Sequence of chain 1.C:
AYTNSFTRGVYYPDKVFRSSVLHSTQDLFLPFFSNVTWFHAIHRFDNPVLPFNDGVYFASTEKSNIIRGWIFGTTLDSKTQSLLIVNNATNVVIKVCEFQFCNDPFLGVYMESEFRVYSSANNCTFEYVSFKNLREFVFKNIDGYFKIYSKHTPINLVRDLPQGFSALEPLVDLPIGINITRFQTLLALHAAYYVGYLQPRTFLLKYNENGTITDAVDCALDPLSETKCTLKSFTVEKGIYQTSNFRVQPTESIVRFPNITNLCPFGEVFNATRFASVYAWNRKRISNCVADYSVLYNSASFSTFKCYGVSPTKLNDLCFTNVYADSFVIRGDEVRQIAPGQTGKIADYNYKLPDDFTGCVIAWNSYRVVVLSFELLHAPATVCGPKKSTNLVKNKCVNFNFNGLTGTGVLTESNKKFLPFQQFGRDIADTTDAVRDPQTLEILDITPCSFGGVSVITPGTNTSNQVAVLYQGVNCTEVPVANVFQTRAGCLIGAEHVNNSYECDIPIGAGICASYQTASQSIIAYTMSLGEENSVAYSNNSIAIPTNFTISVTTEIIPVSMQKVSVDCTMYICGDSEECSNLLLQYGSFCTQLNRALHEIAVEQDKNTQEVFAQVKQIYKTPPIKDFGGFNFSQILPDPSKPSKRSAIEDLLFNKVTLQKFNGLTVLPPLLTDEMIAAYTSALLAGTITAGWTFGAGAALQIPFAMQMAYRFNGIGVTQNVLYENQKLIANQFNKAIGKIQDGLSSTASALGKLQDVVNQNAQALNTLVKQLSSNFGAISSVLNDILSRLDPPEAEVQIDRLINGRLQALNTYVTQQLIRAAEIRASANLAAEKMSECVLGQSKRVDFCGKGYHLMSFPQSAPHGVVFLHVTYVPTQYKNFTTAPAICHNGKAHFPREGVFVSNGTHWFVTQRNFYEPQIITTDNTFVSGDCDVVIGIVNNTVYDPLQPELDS

The small molecule below binds the protein below.
Small molecule (SMILES): CC(=O)N[C@@H]1[C@@H](O)[C@H](O)[C@@H](CO)O[C@H]1O

Binding-site contacts:
Ligand atom C3 contacts residue ASN577 of chain 1.C at 3.8 Å.
Ligand atom C8 contacts residue ASN577 of chain 1.C at 4.3 Å.
Ligand atom C1 contacts residue ASN577 of chain 1.C at 1.4 Å.
Ligand atom C6 contacts residue THR281 of chain 1.C at 3.7 Å.
Ligand atom N2 contacts residue ASN577 of chain 1.C at 2.9 Å (h-bond).
Ligand atom C7 contacts residue ASN577 of chain 1.C at 3.0 Å.
Ligand atom C4 contacts residue ASN577 of chain 1.C at 4.2 Å.
Ligand atom O5 contacts residue ASN577 of chain 1.C at 2.4 Å (h-bond).
Ligand atom O6 contacts residue THR281 of chain 1.C at 3.3 Å.
Ligand atom C2 contacts residue ASN577 of chain 1.C at 2.5 Å.
Ligand atom C5 contacts residue ASN577 of chain 1.C at 3.7 Å.
Ligand atom O7 contacts residue ASN577 of chain 1.C at 2.8 Å (h-bond).